Binding-site contacts:
Ligand atom C13 contacts residue HIS41 of chain 1.B at 3.6 Å.
Ligand atom C8 contacts residue CYS145 of chain 1.B at 1.8 Å (hydrophobic).
Ligand atom N16 contacts residue HIS164 of chain 1.B at 2.8 Å (h-bond).
Ligand atom C3 contacts residue GLN192 of chain 1.B at 3.6 Å.
Ligand atom C24 contacts residue GLU166 of chain 1.B at 3.6 Å.
Ligand atom C15 contacts residue HIS164 of chain 1.B at 3.6 Å.
Ligand atom C3 contacts residue THR190 of chain 1.B at 3.6 Å.
Ligand atom N16 contacts residue MET165 of chain 1.B at 3.8 Å.
Ligand atom N23 contacts residue PHE140 of chain 1.B at 3.3 Å (h-bond).
Ligand atom C24 contacts residue HIS163 of chain 1.B at 3.5 Å.
Ligand atom C14 contacts residue HIS164 of chain 1.B at 3.6 Å.
Ligand atom O26 contacts residue HIS172 of chain 1.B at 3.6 Å.
Ligand atom C2 contacts residue GLN192 of chain 1.B at 3.7 Å.
Ligand atom O26 contacts residue MET165 of chain 1.B at 3.8 Å.
Ligand atom C13 contacts residue HIS164 of chain 1.B at 3.4 Å.
Ligand atom C21 contacts residue ASN142 of chain 1.B at 3.4 Å.
Ligand atom O9 contacts residue CYS145 of chain 1.B at 2.7 Å (h-bond).
Ligand atom O9 contacts residue GLY143 of chain 1.B at 3.4 Å (h-bond).
Ligand atom O33 contacts residue GLU166 of chain 1.B at 3.0 Å (salt-bridge).
Ligand atom C22 contacts residue LEU141 of chain 1.B at 3.6 Å (hydrophobic).
Ligand atom C19 contacts residue CYS145 of chain 1.B at 3.0 Å (hydrophobic).
Ligand atom N10 contacts residue GLU166 of chain 1.B at 2.9 Å (salt-bridge).
Ligand atom C9 contacts residue GLU166 of chain 1.B at 3.4 Å.
Ligand atom O9 contacts residue SER144 of chain 1.B at 3.2 Å (h-bond).
Ligand atom N23 contacts residue GLU166 of chain 1.B at 3.1 Å (salt-bridge).
Ligand atom C19 contacts residue HIS163 of chain 1.B at 3.7 Å.
Ligand atom C22 contacts residue ASN142 of chain 1.B at 3.5 Å.
Ligand atom C21 contacts residue LEU141 of chain 1.B at 3.8 Å (hydrophobic).
Ligand atom C37 contacts residue HIS41 of chain 1.B at 3.7 Å.
Ligand atom C2 contacts residue LEU167 of chain 1.B at 3.6 Å (hydrophobic).
Ligand atom C4 contacts residue THR190 of chain 1.B at 3.8 Å.
Ligand atom O26 contacts residue PHE140 of chain 1.B at 3.5 Å.
Ligand atom O26 contacts residue GLU166 of chain 1.B at 3.6 Å.
Ligand atom O33 contacts residue MET165 of chain 1.B at 3.1 Å.
Ligand atom N8 contacts residue GLU166 of chain 1.B at 3.0 Å (salt-bridge).
Ligand atom C17 contacts residue CYS145 of chain 1.B at 2.5 Å (hydrophobic).
Ligand atom C3 contacts residue ARG188 of chain 1.B at 3.5 Å.
Ligand atom O26 contacts residue HIS163 of chain 1.B at 2.5 Å (h-bond).
Ligand atom C13 contacts residue MET165 of chain 1.B at 3.6 Å (hydrophobic).
Ligand atom N16 contacts residue CYS145 of chain 1.B at 2.9 Å (h-bond).

Sequence of chain 1.A:
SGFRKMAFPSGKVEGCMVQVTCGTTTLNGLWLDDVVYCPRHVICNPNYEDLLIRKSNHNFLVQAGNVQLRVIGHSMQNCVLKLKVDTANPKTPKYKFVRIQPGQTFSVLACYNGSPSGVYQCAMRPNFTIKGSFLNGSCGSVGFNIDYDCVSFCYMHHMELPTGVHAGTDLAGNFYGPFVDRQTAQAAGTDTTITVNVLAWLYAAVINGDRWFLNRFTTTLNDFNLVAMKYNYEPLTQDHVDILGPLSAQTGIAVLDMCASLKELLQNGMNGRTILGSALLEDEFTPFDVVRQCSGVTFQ

A protein and the small-molecule ligand that binds it are described below.
Small molecule (SMILES): CC(C)(C)C[C@H](NC(=O)[C@@H](NC(=O)NC(C)(C)C)C(C)(C)C)C(=O)N[C@H](CO)C[C@@H]1CCNC1=O

Sequence of chain 1.B:
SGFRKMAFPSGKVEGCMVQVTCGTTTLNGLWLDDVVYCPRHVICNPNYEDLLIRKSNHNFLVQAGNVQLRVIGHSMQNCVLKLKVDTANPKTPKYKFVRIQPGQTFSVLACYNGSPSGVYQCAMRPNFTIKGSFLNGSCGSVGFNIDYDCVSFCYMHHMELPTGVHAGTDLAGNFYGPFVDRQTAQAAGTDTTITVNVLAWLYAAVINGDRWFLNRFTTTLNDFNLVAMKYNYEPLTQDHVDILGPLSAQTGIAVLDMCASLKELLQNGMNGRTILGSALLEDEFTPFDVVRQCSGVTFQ